A protein and the small-molecule ligand that binds it are described below.
Small molecule (SMILES): CC(=O)N[C@@H]1[C@@H](O)[C@H](O)[C@@H](CO)O[C@H]1O

Binding-site contacts:
Ligand atom C6 contacts residue THR236 of chain 1.D at 4.5 Å.
Ligand atom C5 contacts residue THR236 of chain 1.D at 4.4 Å.
Ligand atom O5 contacts residue ASN234 of chain 1.D at 2.4 Å (h-bond).
Ligand atom O5 contacts residue THR236 of chain 1.D at 3.9 Å.
Ligand atom C4 contacts residue ASN234 of chain 1.D at 4.2 Å.
Ligand atom C8 contacts residue ASN234 of chain 1.D at 4.2 Å.
Ligand atom C3 contacts residue ASN234 of chain 1.D at 3.7 Å.
Ligand atom O3 contacts residue LYS462 of chain 1.B at 3.3 Å (salt-bridge).
Ligand atom C1 contacts residue THR236 of chain 1.D at 4.3 Å.
Ligand atom N2 contacts residue ASN234 of chain 1.D at 2.8 Å (h-bond).
Ligand atom C5 contacts residue ASN234 of chain 1.D at 3.6 Å.
Ligand atom C7 contacts residue GLU465 of chain 1.B at 4.1 Å.
Ligand atom O7 contacts residue ASN234 of chain 1.D at 3.0 Å (h-bond).
Ligand atom C1 contacts residue ASN234 of chain 1.D at 1.4 Å.
Ligand atom C7 contacts residue ASN234 of chain 1.D at 3.1 Å.
Ligand atom C2 contacts residue ASN234 of chain 1.D at 2.4 Å.
Ligand atom O7 contacts residue GLU465 of chain 1.B at 3.2 Å (salt-bridge).
Ligand atom C8 contacts residue GLU465 of chain 1.B at 3.7 Å.

Sequence of chain 1.D:
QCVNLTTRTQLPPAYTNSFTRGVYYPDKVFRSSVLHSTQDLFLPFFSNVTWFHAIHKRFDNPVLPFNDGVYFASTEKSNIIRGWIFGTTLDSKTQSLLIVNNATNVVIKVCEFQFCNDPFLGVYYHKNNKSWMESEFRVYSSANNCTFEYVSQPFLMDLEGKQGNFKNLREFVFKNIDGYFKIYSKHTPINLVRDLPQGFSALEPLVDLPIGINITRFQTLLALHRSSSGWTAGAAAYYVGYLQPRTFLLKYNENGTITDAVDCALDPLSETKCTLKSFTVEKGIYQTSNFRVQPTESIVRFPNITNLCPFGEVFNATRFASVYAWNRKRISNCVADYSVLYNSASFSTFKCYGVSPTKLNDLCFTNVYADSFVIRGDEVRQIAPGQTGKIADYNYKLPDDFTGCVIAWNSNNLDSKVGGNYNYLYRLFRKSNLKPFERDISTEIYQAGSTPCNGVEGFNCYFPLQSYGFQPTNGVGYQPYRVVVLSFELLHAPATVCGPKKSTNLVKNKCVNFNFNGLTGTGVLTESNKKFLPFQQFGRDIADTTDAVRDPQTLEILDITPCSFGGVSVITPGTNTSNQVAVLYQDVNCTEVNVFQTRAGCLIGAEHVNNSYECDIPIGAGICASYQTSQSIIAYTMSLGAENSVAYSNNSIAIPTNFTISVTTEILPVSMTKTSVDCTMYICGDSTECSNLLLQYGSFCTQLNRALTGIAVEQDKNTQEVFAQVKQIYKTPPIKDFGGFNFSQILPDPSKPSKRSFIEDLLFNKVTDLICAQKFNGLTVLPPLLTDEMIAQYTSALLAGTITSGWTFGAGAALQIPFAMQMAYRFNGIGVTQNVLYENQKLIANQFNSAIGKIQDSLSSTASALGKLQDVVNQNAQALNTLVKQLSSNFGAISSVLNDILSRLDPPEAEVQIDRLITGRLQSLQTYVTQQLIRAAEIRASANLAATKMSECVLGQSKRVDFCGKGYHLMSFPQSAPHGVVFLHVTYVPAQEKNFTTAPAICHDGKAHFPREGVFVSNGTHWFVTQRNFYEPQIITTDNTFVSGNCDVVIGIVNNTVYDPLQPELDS

Sequence of chain 1.B:
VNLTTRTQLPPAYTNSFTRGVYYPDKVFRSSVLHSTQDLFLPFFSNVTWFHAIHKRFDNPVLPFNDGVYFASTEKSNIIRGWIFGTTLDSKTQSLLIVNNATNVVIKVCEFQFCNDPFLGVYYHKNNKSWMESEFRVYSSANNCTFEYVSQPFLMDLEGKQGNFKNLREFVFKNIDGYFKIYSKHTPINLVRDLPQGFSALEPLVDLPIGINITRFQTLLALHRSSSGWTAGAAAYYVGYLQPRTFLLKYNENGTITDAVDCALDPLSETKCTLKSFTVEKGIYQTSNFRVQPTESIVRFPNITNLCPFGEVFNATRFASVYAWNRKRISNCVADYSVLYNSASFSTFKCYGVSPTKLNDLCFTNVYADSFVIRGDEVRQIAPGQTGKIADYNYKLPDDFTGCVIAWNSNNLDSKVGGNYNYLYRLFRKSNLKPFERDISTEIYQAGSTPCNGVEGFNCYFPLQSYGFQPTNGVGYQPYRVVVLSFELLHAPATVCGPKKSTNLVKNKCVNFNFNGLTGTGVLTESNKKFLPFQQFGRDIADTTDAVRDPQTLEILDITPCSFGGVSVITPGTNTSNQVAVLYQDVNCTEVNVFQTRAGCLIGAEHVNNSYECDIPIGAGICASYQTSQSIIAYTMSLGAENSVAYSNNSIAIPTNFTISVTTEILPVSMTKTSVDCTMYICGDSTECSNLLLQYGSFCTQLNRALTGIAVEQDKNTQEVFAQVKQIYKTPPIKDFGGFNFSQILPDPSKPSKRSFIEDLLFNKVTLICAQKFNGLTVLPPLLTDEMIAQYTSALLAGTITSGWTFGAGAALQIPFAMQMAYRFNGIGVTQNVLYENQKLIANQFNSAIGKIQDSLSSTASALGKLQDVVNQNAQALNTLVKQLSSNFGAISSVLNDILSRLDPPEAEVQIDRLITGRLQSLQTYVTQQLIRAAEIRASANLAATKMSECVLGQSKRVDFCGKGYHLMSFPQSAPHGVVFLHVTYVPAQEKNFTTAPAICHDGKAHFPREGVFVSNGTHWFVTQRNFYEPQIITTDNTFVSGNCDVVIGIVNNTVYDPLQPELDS